Binding-site contacts:
Ligand atom C21 contacts residue LEU51 of chain 1.A at 3.8 Å (hydrophobic).
Ligand atom C04 contacts residue LEU53 of chain 1.A at 3.5 Å (hydrophobic).
Ligand atom C01 contacts residue ILE105 of chain 1.A at 3.9 Å (hydrophobic).
Ligand atom C21 contacts residue TRP40 of chain 1.A at 3.8 Å (hydrophobic).
Ligand atom C03 contacts residue ASN99 of chain 1.A at 3.8 Å.
Ligand atom C1 contacts residue TRP40 of chain 1.A at 3.2 Å (hydrophobic).
Ligand atom C04 contacts residue ASN99 of chain 1.A at 3.4 Å.
Ligand atom C05 contacts residue VAL46 of chain 1.A at 4.1 Å (hydrophobic).
Ligand atom O1 contacts residue TRP40 of chain 1.A at 3.5 Å.
Ligand atom C04 contacts residue TYR98 of chain 1.A at 3.9 Å (hydrophobic).
Ligand atom C19 contacts residue ILE105 of chain 1.A at 4.1 Å (hydrophobic).
Ligand atom C12 contacts residue LEU51 of chain 1.A at 3.8 Å (hydrophobic).
Ligand atom N01 contacts residue VAL46 of chain 1.A at 3.8 Å.
Ligand atom O01 contacts residue ASN99 of chain 1.A at 3.2 Å (h-bond).
Ligand atom C19 contacts residue PRO41 of chain 1.A at 3.9 Å (hydrophobic).
Ligand atom N51 contacts residue LEU51 of chain 1.A at 3.7 Å.
Ligand atom C01 contacts residue PRO41 of chain 1.A at 3.8 Å (hydrophobic).
Ligand atom C06 contacts residue ILE105 of chain 1.A at 3.9 Å (hydrophobic).
Ligand atom N1 contacts residue LEU51 of chain 1.A at 3.6 Å.
Ligand atom C18 contacts residue ASP104 of chain 1.A at 4.1 Å.
Ligand atom C09 contacts residue LEU51 of chain 1.A at 3.9 Å (hydrophobic).
Ligand atom C05 contacts residue ILE105 of chain 1.A at 3.8 Å (hydrophobic).
Ligand atom C23 contacts residue LEU51 of chain 1.A at 3.5 Å (hydrophobic).
Ligand atom N01 contacts residue ASN99 of chain 1.A at 3.9 Å.
Ligand atom O02 contacts residue TRP40 of chain 1.A at 3.3 Å.
Ligand atom C10 contacts residue LEU51 of chain 1.A at 3.7 Å (hydrophobic).
Ligand atom C23 contacts residue PRO41 of chain 1.A at 4.0 Å (hydrophobic).
Ligand atom C19 contacts residue TRP40 of chain 1.A at 4.1 Å (hydrophobic).
Ligand atom C01 contacts residue PHE42 of chain 1.A at 3.7 Å (hydrophobic).
Ligand atom N01 contacts residue CYS95 of chain 1.A at 4.2 Å.
Ligand atom C02 contacts residue VAL46 of chain 1.A at 3.7 Å (hydrophobic).
Ligand atom N51 contacts residue PRO41 of chain 1.A at 4.1 Å.
Ligand atom O01 contacts residue TYR56 of chain 1.A at 3.8 Å.
Ligand atom C01 contacts residue VAL46 of chain 1.A at 4.0 Å (hydrophobic).
Ligand atom C22 contacts residue LEU51 of chain 1.A at 4.0 Å (hydrophobic).
Ligand atom N1 contacts residue PRO41 of chain 1.A at 3.7 Å.
Ligand atom N02 contacts residue LEU51 of chain 1.A at 4.2 Å.
Ligand atom C02 contacts residue ILE105 of chain 1.A at 3.8 Å (hydrophobic).
Ligand atom C07 contacts residue ILE105 of chain 1.A at 3.8 Å (hydrophobic).
Ligand atom C20 contacts residue TRP40 of chain 1.A at 3.7 Å (hydrophobic).

This protein binds this small molecule.
Small molecule (SMILES): Cc1noc(C)c1-c1ccc2c(Nc3ccccc3C(C)(C)C)c(C(=O)O)cnc2n1

Sequence of chain 1.A:
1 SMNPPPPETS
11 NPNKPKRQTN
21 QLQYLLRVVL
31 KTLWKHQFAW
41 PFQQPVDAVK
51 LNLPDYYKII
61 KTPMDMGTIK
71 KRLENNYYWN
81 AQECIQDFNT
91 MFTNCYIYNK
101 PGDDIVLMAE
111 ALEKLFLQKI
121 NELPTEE